Binding-site contacts:
Ligand atom C02 contacts residue PRO218 of chain 1.A at 4.0 Å (hydrophobic).
Ligand atom C13 contacts residue VAL217 of chain 1.A at 4.4 Å (hydrophobic).
Ligand atom N05 contacts residue CYS132 of chain 1.A at 3.8 Å.
Ligand atom C14 contacts residue VAL217 of chain 1.A at 4.4 Å (hydrophobic).
Ligand atom C09 contacts residue VAL136 of chain 1.A at 3.7 Å (hydrophobic).
Ligand atom BR1 contacts residue VAL217 of chain 1.A at 4.0 Å.
Ligand atom C11 contacts residue ILE221 of chain 1.A at 4.1 Å (hydrophobic).
Ligand atom C08 contacts residue VAL136 of chain 1.A at 4.4 Å (hydrophobic).
Ligand atom C10 contacts residue CYS132 of chain 1.A at 4.1 Å (hydrophobic).
Ligand atom C11 contacts residue CYS132 of chain 1.A at 3.4 Å (hydrophobic).
Ligand atom N01 contacts residue PRO218 of chain 1.A at 3.4 Å.
Ligand atom BR1 contacts residue VAL213 of chain 1.A at 4.1 Å.
Ligand atom C10 contacts residue ILE221 of chain 1.A at 4.0 Å (hydrophobic).
Ligand atom N01 contacts residue VAL213 of chain 1.A at 3.4 Å (h-bond).
Ligand atom C06 contacts residue CYS132 of chain 1.A at 3.7 Å (hydrophobic).
Ligand atom C19 contacts residue VAL217 of chain 1.A at 4.0 Å (hydrophobic).
Ligand atom C16 contacts residue VAL217 of chain 1.A at 3.5 Å (hydrophobic).
Ligand atom C02 contacts residue GLU129 of chain 1.A at 3.5 Å.
Ligand atom C15 contacts residue VAL217 of chain 1.A at 4.0 Å (hydrophobic).
Ligand atom N03 contacts residue PRO218 of chain 1.A at 3.9 Å.
Ligand atom C18 contacts residue VAL213 of chain 1.A at 3.7 Å (hydrophobic).
Ligand atom C02 contacts residue VAL213 of chain 1.A at 4.4 Å (hydrophobic).
Ligand atom C04 contacts residue CYS132 of chain 1.A at 4.4 Å (hydrophobic).
Ligand atom N01 contacts residue GLU129 of chain 1.A at 3.0 Å (salt-bridge).
Ligand atom C10 contacts residue VAL136 of chain 1.A at 3.9 Å (hydrophobic).
Ligand atom C18 contacts residue VAL217 of chain 1.A at 3.5 Å (hydrophobic).
Ligand atom C07 contacts residue VAL133 of chain 1.A at 4.3 Å (hydrophobic).
Ligand atom N03 contacts residue GLU129 of chain 1.A at 3.4 Å.
Ligand atom C04 contacts residue GLU129 of chain 1.A at 4.5 Å.

The protein below binds the small molecule below.
Small molecule (SMILES): Nc1nc(Nc2ccccc2)nc2ccc(Br)cc12

Sequence of chain 1.A:
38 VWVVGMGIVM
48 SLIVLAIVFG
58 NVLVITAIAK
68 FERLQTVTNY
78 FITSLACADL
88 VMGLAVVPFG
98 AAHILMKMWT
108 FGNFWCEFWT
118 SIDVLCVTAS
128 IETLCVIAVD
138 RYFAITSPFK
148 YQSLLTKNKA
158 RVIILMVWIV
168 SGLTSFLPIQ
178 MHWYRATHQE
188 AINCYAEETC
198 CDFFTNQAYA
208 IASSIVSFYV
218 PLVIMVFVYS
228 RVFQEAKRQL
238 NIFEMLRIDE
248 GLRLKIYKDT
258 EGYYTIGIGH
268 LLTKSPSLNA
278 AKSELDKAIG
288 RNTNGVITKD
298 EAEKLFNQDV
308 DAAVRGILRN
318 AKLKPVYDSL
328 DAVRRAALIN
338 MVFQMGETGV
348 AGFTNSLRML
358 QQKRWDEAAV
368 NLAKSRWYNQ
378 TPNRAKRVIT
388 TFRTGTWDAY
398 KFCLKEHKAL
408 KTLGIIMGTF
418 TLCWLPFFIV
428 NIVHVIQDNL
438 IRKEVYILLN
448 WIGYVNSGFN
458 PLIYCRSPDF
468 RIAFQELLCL